The small molecule below binds the protein below.
Small molecule (SMILES): Cc1cn([C@H]2C[C@H](O[P](=O)(O)OC[C@H]3O[C@@H](n4cnc5c(N)ncnc54)C[C@@H]3O[P](=O)(O)OC[C@H]3O[C@@H](n4cnc5c(=O)nc(N)[nH]c54)C[C@@H]3O[P](=O)(O)OC[C@H]3O[C@@H](n4cnc5c(N)ncnc54)C[C@@H]3O[P](=O)(O)OC[C@H]3O[C@@H](n4cnc5c(N)ncnc54)C[C@@H]3O[P](=O)(O)OC[C@H]3O[C@@H](n4ccc(N)nc4=O)C[C@@H]3O[P](=O)(O)OC[C@H]3O[C@@H](n4cnc5c(=O)nc(N)[nH]c54)C[C@@H]3O)[C@@H](CO[P](=O)(O)O[C@H]3C[C@H](n4cnc5c(N)ncnc54)O[C@@H]3COP(=O)(O)O)O2)c(=O)[nH]c1=O

Binding-site contacts:
Ligand atom N7 contacts residue ARG129 of chain 1.E at 3.8 Å.
Ligand atom OP3 contacts residue THR170 of chain 1.E at 3.7 Å.
Ligand atom C8 contacts residue ARG129 of chain 1.E at 3.5 Å.
Ligand atom OP3 contacts residue TYR126 of chain 1.E at 4.1 Å.
Ligand atom C5' contacts residue ARG129 of chain 1.E at 4.2 Å.
Ligand atom C4' contacts residue ARG129 of chain 1.E at 4.2 Å.
Ligand atom OP1 contacts residue LYS137 of chain 1.E at 4.0 Å.
Ligand atom C6 contacts residue ARG129 of chain 1.E at 3.6 Å.
Ligand atom C4 contacts residue ARG129 of chain 1.E at 3.9 Å.
Ligand atom N1 contacts residue ARG129 of chain 1.E at 3.9 Å.
Ligand atom O4' contacts residue ARG129 of chain 1.E at 3.2 Å (salt-bridge).
Ligand atom C1' contacts residue ARG129 of chain 1.E at 4.0 Å.
Ligand atom C5 contacts residue ARG129 of chain 1.E at 3.5 Å.
Ligand atom C4' contacts residue LYS136 of chain 1.E at 3.9 Å.
Ligand atom OP3 contacts residue ARG172 of chain 1.E at 3.4 Å (salt-bridge).
Ligand atom N6 contacts residue ARG129 of chain 1.E at 3.9 Å.
Ligand atom OP1 contacts residue THR170 of chain 1.E at 2.9 Å (h-bond).
Ligand atom N9 contacts residue ARG129 of chain 1.E at 3.5 Å (salt-bridge).
Ligand atom N3 contacts residue ARG129 of chain 1.E at 4.1 Å.
Ligand atom P contacts residue PHE169 of chain 1.E at 4.4 Å.
Ligand atom O4' contacts residue LYS136 of chain 1.E at 3.9 Å.
Ligand atom OP2 contacts residue ARG129 of chain 1.E at 4.0 Å.
Ligand atom OP2 contacts residue THR170 of chain 1.E at 2.5 Å (h-bond).
Ligand atom OP1 contacts residue PHE169 of chain 1.E at 3.4 Å.
Ligand atom C2 contacts residue ARG129 of chain 1.E at 3.9 Å.
Ligand atom OP3 contacts residue PHE169 of chain 1.E at 3.9 Å.
Ligand atom O5' contacts residue ARG129 of chain 1.E at 3.3 Å (salt-bridge).
Ligand atom P contacts residue ARG129 of chain 1.E at 3.8 Å.
Ligand atom OP3 contacts residue ARG129 of chain 1.E at 3.0 Å (salt-bridge).
Ligand atom P contacts residue THR170 of chain 1.E at 3.3 Å.
Ligand atom OP2 contacts residue ARG172 of chain 1.E at 2.4 Å (salt-bridge).
Ligand atom P contacts residue ARG172 of chain 1.E at 3.6 Å.
Ligand atom C1' contacts residue LYS136 of chain 1.E at 4.3 Å.
Ligand atom O5' contacts residue ARG172 of chain 1.E at 4.1 Å.

Sequence of chain 1.E:
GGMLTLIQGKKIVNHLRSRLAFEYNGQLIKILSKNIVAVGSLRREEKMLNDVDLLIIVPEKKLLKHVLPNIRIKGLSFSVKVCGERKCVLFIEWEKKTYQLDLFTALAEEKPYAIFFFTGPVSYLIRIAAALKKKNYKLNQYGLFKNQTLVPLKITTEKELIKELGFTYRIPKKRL